A small-molecule ligand and the protein it binds are described below.
Small molecule (SMILES): [H]/N=C(\N)N[C@H]1C=C(C(=O)O)O[C@@H]([C@H](OC)[C@H](O)CO)[C@@H]1NC(C)=O

Binding-site contacts:
Ligand atom C9 contacts residue GLU197 of chain 1.A at 3.2 Å.
Ligand atom O6 contacts residue TYR324 of chain 1.A at 3.2 Å (h-bond).
Ligand atom C6 contacts residue TYR324 of chain 1.A at 3.7 Å (hydrophobic).
Ligand atom C9 contacts residue ALA166 of chain 1.A at 3.7 Å (hydrophobic).
Ligand atom C13 contacts residue ARG71 of chain 1.A at 3.7 Å.
Ligand atom C3 contacts residue TYR324 of chain 1.A at 3.0 Å (hydrophobic).
Ligand atom N4 contacts residue GLU38 of chain 1.A at 3.3 Å (salt-bridge).
Ligand atom O9 contacts residue ARG144 of chain 1.A at 3.4 Å (salt-bridge).
Ligand atom C11 contacts residue ILE142 of chain 1.A at 3.8 Å (hydrophobic).
Ligand atom O9 contacts residue GLU197 of chain 1.A at 2.6 Å (salt-bridge).
Ligand atom N13 contacts residue ASP70 of chain 1.A at 3.0 Å (salt-bridge).
Ligand atom O8 contacts residue GLU198 of chain 1.A at 3.8 Å.
Ligand atom C1 contacts residue TYR324 of chain 1.A at 2.8 Å (hydrophobic).
Ligand atom O8 contacts residue GLU197 of chain 1.A at 2.7 Å (salt-bridge).
Ligand atom C6 contacts residue GLU198 of chain 1.A at 3.5 Å.
Ligand atom C12 contacts residue TRP98 of chain 1.A at 3.3 Å (hydrophobic).
Ligand atom C3 contacts residue ASP70 of chain 1.A at 3.5 Å.
Ligand atom N4 contacts residue ASP70 of chain 1.A at 3.0 Å (salt-bridge).
Ligand atom C2 contacts residue TYR324 of chain 1.A at 2.7 Å (hydrophobic).
Ligand atom C9 contacts residue ASN214 of chain 1.A at 3.8 Å.
Ligand atom N12 contacts residue TRP98 of chain 1.A at 3.1 Å (h-bond).
Ligand atom C8 contacts residue ARG212 of chain 1.A at 3.6 Å.
Ligand atom C1 contacts residue ARG289 of chain 1.A at 3.5 Å.
Ligand atom O1A contacts residue ARG212 of chain 1.A at 3.2 Å (salt-bridge).
Ligand atom O1B contacts residue TYR324 of chain 1.A at 3.5 Å (h-bond).
Ligand atom N12 contacts residue GLU147 of chain 1.A at 2.9 Å (salt-bridge).
Ligand atom C3 contacts residue GLU38 of chain 1.A at 3.5 Å.
Ligand atom C8 contacts residue GLU197 of chain 1.A at 3.6 Å.
Ligand atom O1B contacts residue ARG289 of chain 1.A at 2.9 Å (salt-bridge).
Ligand atom O8 contacts residue ARG212 of chain 1.A at 3.5 Å.
Ligand atom N13 contacts residue ARG75 of chain 1.A at 3.3 Å (salt-bridge).
Ligand atom O10 contacts residue ASP70 of chain 1.A at 3.5 Å.
Ligand atom O9 contacts residue ALA166 of chain 1.A at 3.6 Å.
Ligand atom O10 contacts residue ARG71 of chain 1.A at 2.9 Å (salt-bridge).
Ligand atom O1A contacts residue ARG289 of chain 1.A at 2.7 Å (salt-bridge).
Ligand atom C4 contacts residue ASP70 of chain 1.A at 3.5 Å.
Ligand atom O1A contacts residue TYR324 of chain 1.A at 3.3 Å (h-bond).
Ligand atom C12 contacts residue GLU38 of chain 1.A at 3.8 Å.
Ligand atom O1B contacts residue ARG37 of chain 1.A at 2.9 Å (salt-bridge).
Ligand atom N13 contacts residue TRP98 of chain 1.A at 2.8 Å (h-bond).

Sequence of chain 1.A:
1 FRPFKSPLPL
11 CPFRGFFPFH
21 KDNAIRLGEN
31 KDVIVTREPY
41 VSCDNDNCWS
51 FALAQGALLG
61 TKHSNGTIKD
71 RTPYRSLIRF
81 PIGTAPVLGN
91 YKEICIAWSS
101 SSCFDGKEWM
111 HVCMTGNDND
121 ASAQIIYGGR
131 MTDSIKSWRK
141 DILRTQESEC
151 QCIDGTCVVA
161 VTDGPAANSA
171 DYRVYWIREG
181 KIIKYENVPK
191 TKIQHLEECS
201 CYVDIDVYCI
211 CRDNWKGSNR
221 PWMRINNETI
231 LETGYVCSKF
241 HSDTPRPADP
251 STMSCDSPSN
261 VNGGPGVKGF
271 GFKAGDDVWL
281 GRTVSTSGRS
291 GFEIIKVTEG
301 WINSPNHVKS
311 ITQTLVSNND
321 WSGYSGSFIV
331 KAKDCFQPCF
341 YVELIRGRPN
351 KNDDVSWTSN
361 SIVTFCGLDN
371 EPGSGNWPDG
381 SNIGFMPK